A protein and the small-molecule ligand that binds it are described below.
Small molecule (SMILES): CC(=O)N[C@@H]1[C@@H](O)[C@H](O)[C@@H](CO)O[C@H]1O

Binding-site contacts:
Ligand atom C8 contacts residue ASN331 of chain 1.C at 3.7 Å.
Ligand atom C8 contacts residue GLN580 of chain 1.C at 4.0 Å.
Ligand atom O5 contacts residue GLN580 of chain 1.C at 4.1 Å.
Ligand atom C1 contacts residue ASN331 of chain 1.C at 1.5 Å.
Ligand atom C2 contacts residue GLN580 of chain 1.C at 3.6 Å.
Ligand atom C5 contacts residue GLN580 of chain 1.C at 4.3 Å.
Ligand atom O7 contacts residue ASN331 of chain 1.C at 4.1 Å.
Ligand atom C4 contacts residue ASN331 of chain 1.C at 4.3 Å.
Ligand atom C4 contacts residue GLN580 of chain 1.C at 3.6 Å.
Ligand atom C3 contacts residue ASN331 of chain 1.C at 3.8 Å.
Ligand atom C5 contacts residue ASN331 of chain 1.C at 3.8 Å.
Ligand atom O5 contacts residue ASN331 of chain 1.C at 2.5 Å (h-bond).
Ligand atom C2 contacts residue ASN331 of chain 1.C at 2.5 Å.
Ligand atom O7 contacts residue THR581 of chain 1.C at 4.5 Å.
Ligand atom C1 contacts residue GLN580 of chain 1.C at 4.4 Å.
Ligand atom N2 contacts residue ASN331 of chain 1.C at 2.8 Å (h-bond).
Ligand atom O3 contacts residue GLN580 of chain 1.C at 3.8 Å.
Ligand atom C7 contacts residue GLN580 of chain 1.C at 4.2 Å.
Ligand atom O7 contacts residue GLN580 of chain 1.C at 3.5 Å.
Ligand atom C7 contacts residue ASN331 of chain 1.C at 3.4 Å.
Ligand atom C3 contacts residue GLN580 of chain 1.C at 3.9 Å.

Sequence of chain 1.C:
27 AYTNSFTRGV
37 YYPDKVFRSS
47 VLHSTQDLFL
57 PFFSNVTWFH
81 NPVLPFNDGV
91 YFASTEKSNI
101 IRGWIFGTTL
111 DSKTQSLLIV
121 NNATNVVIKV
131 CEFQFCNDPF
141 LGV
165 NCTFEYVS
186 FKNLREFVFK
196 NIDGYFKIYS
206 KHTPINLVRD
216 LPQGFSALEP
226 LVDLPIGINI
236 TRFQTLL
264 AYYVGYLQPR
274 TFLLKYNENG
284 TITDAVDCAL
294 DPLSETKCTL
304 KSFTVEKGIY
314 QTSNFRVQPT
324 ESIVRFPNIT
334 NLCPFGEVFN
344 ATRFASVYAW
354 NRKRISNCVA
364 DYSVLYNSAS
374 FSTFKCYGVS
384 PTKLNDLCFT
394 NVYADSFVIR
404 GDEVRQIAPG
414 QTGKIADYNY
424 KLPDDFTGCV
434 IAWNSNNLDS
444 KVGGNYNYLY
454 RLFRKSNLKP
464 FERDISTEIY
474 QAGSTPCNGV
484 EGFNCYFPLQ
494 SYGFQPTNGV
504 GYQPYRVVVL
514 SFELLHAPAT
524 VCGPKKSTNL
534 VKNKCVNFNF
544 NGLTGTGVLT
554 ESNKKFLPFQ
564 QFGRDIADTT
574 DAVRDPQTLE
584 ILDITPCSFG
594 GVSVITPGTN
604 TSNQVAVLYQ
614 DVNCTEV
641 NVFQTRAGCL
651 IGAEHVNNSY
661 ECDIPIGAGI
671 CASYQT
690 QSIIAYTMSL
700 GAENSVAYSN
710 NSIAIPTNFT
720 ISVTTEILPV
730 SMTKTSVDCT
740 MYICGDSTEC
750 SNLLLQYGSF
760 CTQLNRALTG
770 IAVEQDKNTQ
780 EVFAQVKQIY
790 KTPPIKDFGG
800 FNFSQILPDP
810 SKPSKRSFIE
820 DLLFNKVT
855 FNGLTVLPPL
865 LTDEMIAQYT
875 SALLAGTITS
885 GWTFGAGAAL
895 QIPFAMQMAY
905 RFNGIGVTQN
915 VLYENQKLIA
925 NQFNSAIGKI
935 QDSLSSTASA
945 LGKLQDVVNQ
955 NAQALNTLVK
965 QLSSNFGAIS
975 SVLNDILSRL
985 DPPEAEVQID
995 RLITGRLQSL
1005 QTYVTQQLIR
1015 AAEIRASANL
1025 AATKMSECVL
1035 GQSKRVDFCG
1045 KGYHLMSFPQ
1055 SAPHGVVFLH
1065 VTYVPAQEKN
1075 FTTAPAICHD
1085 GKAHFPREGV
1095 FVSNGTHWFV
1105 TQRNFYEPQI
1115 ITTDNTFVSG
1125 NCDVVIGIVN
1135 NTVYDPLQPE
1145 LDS